The small molecule below binds the protein below.
Small molecule (SMILES): CC1=C(/C=C/C(C)=C/C=C/C(C)=C/C=O)C(C)(C)CCC1

Sequence of chain 1.A:
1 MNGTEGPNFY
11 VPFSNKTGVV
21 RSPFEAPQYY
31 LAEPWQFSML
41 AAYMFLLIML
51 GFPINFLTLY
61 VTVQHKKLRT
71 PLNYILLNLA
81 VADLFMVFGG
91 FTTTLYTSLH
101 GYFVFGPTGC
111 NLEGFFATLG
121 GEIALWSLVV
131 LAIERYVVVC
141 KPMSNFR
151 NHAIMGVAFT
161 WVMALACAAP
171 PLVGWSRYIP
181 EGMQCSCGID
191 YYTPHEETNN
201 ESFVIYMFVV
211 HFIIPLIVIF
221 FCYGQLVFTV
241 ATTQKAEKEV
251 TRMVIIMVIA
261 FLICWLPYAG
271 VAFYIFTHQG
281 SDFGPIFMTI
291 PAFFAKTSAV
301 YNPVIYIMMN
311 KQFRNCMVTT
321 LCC

Binding-site contacts:
Ligand atom C12 contacts residue ALA117 of chain 1.A at 3.7 Å (hydrophobic).
Ligand atom C17 contacts residue ALA269 of chain 1.A at 3.7 Å (hydrophobic).
Ligand atom C15 contacts residue LYS296 of chain 1.A at 1.3 Å.
Ligand atom C15 contacts residue SER186 of chain 1.A at 3.6 Å.
Ligand atom C19 contacts residue ILE189 of chain 1.A at 3.9 Å (hydrophobic).
Ligand atom C10 contacts residue THR118 of chain 1.A at 3.8 Å.
Ligand atom C19 contacts residue TYR191 of chain 1.A at 3.9 Å (hydrophobic).
Ligand atom C5 contacts residue TRP265 of chain 1.A at 3.9 Å (hydrophobic).
Ligand atom C11 contacts residue THR118 of chain 1.A at 3.4 Å.
Ligand atom C2 contacts residue ALA269 of chain 1.A at 4.0 Å (hydrophobic).
Ligand atom C10 contacts residue TYR268 of chain 1.A at 3.6 Å (hydrophobic).
Ligand atom C11 contacts residue CYS187 of chain 1.A at 3.9 Å (hydrophobic).
Ligand atom C16 contacts residue GLU122 of chain 1.A at 3.6 Å.
Ligand atom C13 contacts residue CYS187 of chain 1.A at 3.4 Å (hydrophobic).
Ligand atom C13 contacts residue ALA117 of chain 1.A at 3.8 Å (hydrophobic).
Ligand atom C14 contacts residue ALA117 of chain 1.A at 3.7 Å (hydrophobic).
Ligand atom C14 contacts residue GLU113 of chain 1.A at 3.3 Å.
Ligand atom C9 contacts residue THR118 of chain 1.A at 3.9 Å.
Ligand atom C7 contacts residue TYR268 of chain 1.A at 3.9 Å (hydrophobic).
Ligand atom C3 contacts residue GLU122 of chain 1.A at 3.9 Å.
Ligand atom C2 contacts residue PHE212 of chain 1.A at 3.8 Å (hydrophobic).
Ligand atom C18 contacts residue TRP265 of chain 1.A at 3.7 Å (hydrophobic).
Ligand atom C15 contacts residue GLU113 of chain 1.A at 3.6 Å.
Ligand atom C4 contacts residue GLU122 of chain 1.A at 3.8 Å.
Ligand atom C17 contacts residue MET207 of chain 1.A at 3.8 Å (hydrophobic).
Ligand atom C13 contacts residue LYS296 of chain 1.A at 3.6 Å.
Ligand atom C16 contacts residue MET207 of chain 1.A at 3.6 Å (hydrophobic).
Ligand atom C5 contacts residue GLU122 of chain 1.A at 3.5 Å.
Ligand atom C9 contacts residue TYR268 of chain 1.A at 3.5 Å (hydrophobic).
Ligand atom C14 contacts residue LYS296 of chain 1.A at 2.4 Å.
Ligand atom C8 contacts residue TRP265 of chain 1.A at 3.7 Å (hydrophobic).
Ligand atom C12 contacts residue CYS187 of chain 1.A at 3.1 Å (hydrophobic).
Ligand atom C15 contacts residue ALA292 of chain 1.A at 3.7 Å (hydrophobic).
Ligand atom C19 contacts residue THR118 of chain 1.A at 3.3 Å.
Ligand atom C18 contacts residue GLY121 of chain 1.A at 3.8 Å.
Ligand atom C14 contacts residue CYS187 of chain 1.A at 3.4 Å (hydrophobic).
Ligand atom C8 contacts residue TYR268 of chain 1.A at 3.4 Å (hydrophobic).
Ligand atom C17 contacts residue PHE208 of chain 1.A at 3.8 Å (hydrophobic).
Ligand atom C16 contacts residue PHE212 of chain 1.A at 3.8 Å (hydrophobic).
Ligand atom C18 contacts residue GLU122 of chain 1.A at 3.7 Å.